Sequence of chain 1.A:
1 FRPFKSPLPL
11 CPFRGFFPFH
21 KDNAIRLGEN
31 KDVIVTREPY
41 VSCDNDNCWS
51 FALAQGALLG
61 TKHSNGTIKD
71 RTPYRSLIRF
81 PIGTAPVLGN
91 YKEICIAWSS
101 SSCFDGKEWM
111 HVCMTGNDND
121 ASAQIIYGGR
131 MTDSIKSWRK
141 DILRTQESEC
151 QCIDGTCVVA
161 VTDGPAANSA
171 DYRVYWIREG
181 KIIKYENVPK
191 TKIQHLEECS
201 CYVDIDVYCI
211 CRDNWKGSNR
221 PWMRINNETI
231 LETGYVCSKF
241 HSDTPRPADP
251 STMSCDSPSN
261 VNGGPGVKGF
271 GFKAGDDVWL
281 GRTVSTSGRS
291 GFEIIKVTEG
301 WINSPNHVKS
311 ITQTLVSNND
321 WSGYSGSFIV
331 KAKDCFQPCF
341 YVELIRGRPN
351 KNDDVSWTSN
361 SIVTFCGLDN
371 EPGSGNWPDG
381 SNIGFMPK

Binding-site contacts:
Ligand atom C4 contacts residue ASN227 of chain 1.A at 4.3 Å.
Ligand atom C8 contacts residue ASN227 of chain 1.A at 4.3 Å.
Ligand atom O7 contacts residue ASN227 of chain 1.A at 3.5 Å (h-bond).
Ligand atom O3 contacts residue ILE205 of chain 1.A at 4.1 Å.
Ligand atom C6 contacts residue ASN226 of chain 1.A at 3.8 Å.
Ligand atom C5 contacts residue ASN227 of chain 1.A at 3.6 Å.
Ligand atom O3 contacts residue GLU228 of chain 1.A at 4.5 Å.
Ligand atom O6 contacts residue ASP154 of chain 1.A at 3.6 Å.
Ligand atom O7 contacts residue THR156 of chain 1.A at 4.1 Å.
Ligand atom N2 contacts residue ASN227 of chain 1.A at 2.9 Å (h-bond).
Ligand atom O2 contacts residue PRO7 of chain 1.A at 4.2 Å.
Ligand atom C4 contacts residue ASN227 of chain 1.A at 4.2 Å.
Ligand atom C1 contacts residue ASN227 of chain 1.A at 1.4 Å.
Ligand atom C2 contacts residue GLU228 of chain 1.A at 3.6 Å.
Ligand atom C5 contacts residue ASN227 of chain 1.A at 3.4 Å.
Ligand atom C7 contacts residue GLU228 of chain 1.A at 3.8 Å.
Ligand atom C6 contacts residue ASP154 of chain 1.A at 4.0 Å.
Ligand atom C6 contacts residue GLU228 of chain 1.A at 4.1 Å.
Ligand atom N2 contacts residue GLU228 of chain 1.A at 2.8 Å (salt-bridge).
Ligand atom C3 contacts residue GLU228 of chain 1.A at 3.7 Å.
Ligand atom C2 contacts residue ASN227 of chain 1.A at 2.4 Å.
Ligand atom O5 contacts residue ASP154 of chain 1.A at 4.2 Å.
Ligand atom O5 contacts residue ASN227 of chain 1.A at 2.4 Å (h-bond).
Ligand atom C6 contacts residue ASN227 of chain 1.A at 3.0 Å.
Ligand atom C7 contacts residue ASN227 of chain 1.A at 3.3 Å.
Ligand atom C8 contacts residue GLU228 of chain 1.A at 3.8 Å.
Ligand atom O3 contacts residue ASP206 of chain 1.A at 4.5 Å.
Ligand atom C1 contacts residue GLU228 of chain 1.A at 3.8 Å.
Ligand atom C3 contacts residue PRO7 of chain 1.A at 4.4 Å (hydrophobic).
Ligand atom C3 contacts residue ASN227 of chain 1.A at 3.8 Å.
Ligand atom O3 contacts residue PRO7 of chain 1.A at 4.1 Å.

The small molecule below binds the protein below.
Small molecule (SMILES): CC(=O)N[C@H]1[C@H](O[C@H]2[C@H](O)[C@@H](NC(C)=O)CO[C@@H]2CO[C@@H]2O[C@@H](C)[C@@H](O)[C@@H](O)[C@@H]2O)O[C@H](CO)[C@@H](O)[C@@H]1O